The small molecule below binds the protein below.
Small molecule (SMILES): O=c1[nH]c(=O)c2nc[nH]c2[nH]1

Sequence of chain 1.B:
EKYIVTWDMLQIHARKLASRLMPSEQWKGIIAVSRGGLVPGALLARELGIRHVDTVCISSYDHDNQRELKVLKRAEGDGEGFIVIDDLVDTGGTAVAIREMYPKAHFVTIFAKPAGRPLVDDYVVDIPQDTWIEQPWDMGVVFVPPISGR

Binding-site contacts:
Ligand atom C4 contacts residue PCP1 of chain 1.G at 4.3 Å.
Ligand atom C4 contacts residue TRP134 of chain 1.B at 3.6 Å (hydrophobic).
Ligand atom N9 contacts residue LEU90 of chain 1.B at 4.4 Å.
Ligand atom N1 contacts residue LEU90 of chain 1.B at 3.8 Å.
Ligand atom C2 contacts residue ILE135 of chain 1.B at 3.5 Å (hydrophobic).
Ligand atom N7 contacts residue LYS115 of chain 1.B at 4.2 Å.
Ligand atom C6 contacts residue ILE135 of chain 1.B at 3.8 Å (hydrophobic).
Ligand atom N1 contacts residue TRP134 of chain 1.B at 3.6 Å.
Ligand atom N1 contacts residue ILE135 of chain 1.B at 2.8 Å (h-bond).
Ligand atom O2 contacts residue GLN137 of chain 1.B at 4.2 Å.
Ligand atom O2 contacts residue ASP140 of chain 1.B at 4.2 Å.
Ligand atom C8 contacts residue LEU90 of chain 1.B at 4.2 Å (hydrophobic).
Ligand atom C4 contacts residue LEU90 of chain 1.B at 4.1 Å (hydrophobic).
Ligand atom N7 contacts residue TRP134 of chain 1.B at 3.8 Å.
Ligand atom O6 contacts residue TRP134 of chain 1.B at 3.6 Å.
Ligand atom C6 contacts residue LYS115 of chain 1.B at 4.3 Å.
Ligand atom N7 contacts residue ASP92 of chain 1.B at 2.6 Å (salt-bridge).
Ligand atom O6 contacts residue LEU90 of chain 1.B at 4.3 Å.
Ligand atom O2 contacts residue TRP134 of chain 1.B at 3.8 Å.
Ligand atom O6 contacts residue ASP92 of chain 1.B at 4.4 Å.
Ligand atom N9 contacts residue TRP134 of chain 1.B at 4.1 Å.
Ligand atom C6 contacts residue LEU90 of chain 1.B at 3.9 Å (hydrophobic).
Ligand atom C6 contacts residue TRP134 of chain 1.B at 3.7 Å (hydrophobic).
Ligand atom O6 contacts residue ILE135 of chain 1.B at 2.9 Å (h-bond).
Ligand atom C5 contacts residue LEU90 of chain 1.B at 3.8 Å (hydrophobic).
Ligand atom N9 contacts residue PCP1 of chain 1.G at 3.7 Å.
Ligand atom N7 contacts residue LEU90 of chain 1.B at 3.9 Å.
Ligand atom N3 contacts residue LEU90 of chain 1.B at 4.4 Å.
Ligand atom N3 contacts residue PCP1 of chain 1.G at 4.3 Å.
Ligand atom C5 contacts residue ASP92 of chain 1.B at 3.9 Å.
Ligand atom C8 contacts residue ASP92 of chain 1.B at 3.3 Å.
Ligand atom C2 contacts residue TRP134 of chain 1.B at 3.5 Å (hydrophobic).
Ligand atom O2 contacts residue ILE135 of chain 1.B at 3.2 Å (h-bond).
Ligand atom O6 contacts residue LYS115 of chain 1.B at 3.4 Å (salt-bridge).
Ligand atom C8 contacts residue TRP134 of chain 1.B at 4.2 Å (hydrophobic).
Ligand atom O6 contacts residue THR133 of chain 1.B at 4.2 Å.
Ligand atom C5 contacts residue TRP134 of chain 1.B at 3.6 Å (hydrophobic).
Ligand atom N3 contacts residue TRP134 of chain 1.B at 3.7 Å.
Ligand atom C8 contacts residue PCP1 of chain 1.G at 4.0 Å.
Ligand atom C2 contacts residue LEU90 of chain 1.B at 4.1 Å (hydrophobic).